Binding-site contacts:
Ligand atom OAT contacts residue THR32 of chain 1.B at 3.5 Å (h-bond).
Ligand atom CAS contacts residue THR32 of chain 1.B at 3.6 Å.
Ligand atom OAT contacts residue GLN370 of chain 1.A at 3.6 Å (h-bond).
Ligand atom CAG contacts residue GLN370 of chain 1.A at 3.5 Å.
Ligand atom CAC contacts residue HIS25 of chain 1.A at 3.7 Å.
Ligand atom CAR contacts residue TYR33 of chain 1.B at 3.4 Å (hydrophobic).
Ligand atom NAI contacts residue TYR149 of chain 1.B at 3.3 Å.
Ligand atom CAE contacts residue THR32 of chain 1.B at 3.3 Å.
Ligand atom NAI contacts residue GLN370 of chain 1.B at 2.7 Å (h-bond).
Ligand atom CAR contacts residue HIS25 of chain 1.B at 3.7 Å.
Ligand atom OAH contacts residue TYR149 of chain 1.A at 3.3 Å.
Ligand atom CAQ contacts residue TYR33 of chain 1.B at 3.6 Å (hydrophobic).
Ligand atom CAL contacts residue TYR33 of chain 1.B at 3.7 Å (hydrophobic).
Ligand atom CAC contacts residue THR32 of chain 1.A at 3.5 Å.
Ligand atom CAF contacts residue TYR33 of chain 1.A at 3.5 Å (hydrophobic).
Ligand atom CAD contacts residue HIS25 of chain 1.A at 3.7 Å.
Ligand atom OAB contacts residue THR32 of chain 1.A at 3.2 Å (h-bond).
Ligand atom CAS contacts residue GLN370 of chain 1.A at 3.6 Å.
Ligand atom CAQ contacts residue TYR149 of chain 1.B at 3.5 Å (hydrophobic).
Ligand atom CAP contacts residue GLN370 of chain 1.B at 3.5 Å.
Ligand atom OAH contacts residue TYR33 of chain 1.A at 3.3 Å.
Ligand atom NAN contacts residue TYR149 of chain 1.A at 3.2 Å.
Ligand atom CAD contacts residue TYR33 of chain 1.A at 3.4 Å (hydrophobic).
Ligand atom NAN contacts residue GLN370 of chain 1.A at 2.7 Å (h-bond).
Ligand atom OAH contacts residue GLN370 of chain 1.A at 3.3 Å.
Ligand atom OAT contacts residue HIS25 of chain 1.B at 3.1 Å.
Ligand atom CAS contacts residue TYR149 of chain 1.A at 3.5 Å (hydrophobic).
Ligand atom OAT contacts residue ASN147 of chain 1.A at 3.1 Å.
Ligand atom OAB contacts residue HIS25 of chain 1.A at 3.2 Å.
Ligand atom OAB contacts residue ASN147 of chain 1.B at 3.2 Å.
Ligand atom OAO contacts residue TYR33 of chain 1.B at 3.5 Å.
Ligand atom CAC contacts residue GLN370 of chain 1.B at 3.7 Å.
Ligand atom CAS contacts residue HIS25 of chain 1.B at 3.6 Å.
Ligand atom CAK contacts residue TYR33 of chain 1.A at 3.6 Å (hydrophobic).
Ligand atom CAD contacts residue THR32 of chain 1.A at 3.4 Å.
Ligand atom OAO contacts residue TYR149 of chain 1.B at 3.2 Å.
Ligand atom CAG contacts residue TYR149 of chain 1.A at 3.5 Å (hydrophobic).
Ligand atom OAO contacts residue GLN370 of chain 1.B at 3.1 Å.
Ligand atom CAP contacts residue TYR149 of chain 1.B at 3.3 Å (hydrophobic).
Ligand atom CAR contacts residue THR32 of chain 1.B at 3.3 Å.

This protein binds this small molecule.
Small molecule (SMILES): C[C@H](CN1CC(=O)NC(=O)C1)N1CC(=O)NC(=O)C1

Sequence of chain 1.A:
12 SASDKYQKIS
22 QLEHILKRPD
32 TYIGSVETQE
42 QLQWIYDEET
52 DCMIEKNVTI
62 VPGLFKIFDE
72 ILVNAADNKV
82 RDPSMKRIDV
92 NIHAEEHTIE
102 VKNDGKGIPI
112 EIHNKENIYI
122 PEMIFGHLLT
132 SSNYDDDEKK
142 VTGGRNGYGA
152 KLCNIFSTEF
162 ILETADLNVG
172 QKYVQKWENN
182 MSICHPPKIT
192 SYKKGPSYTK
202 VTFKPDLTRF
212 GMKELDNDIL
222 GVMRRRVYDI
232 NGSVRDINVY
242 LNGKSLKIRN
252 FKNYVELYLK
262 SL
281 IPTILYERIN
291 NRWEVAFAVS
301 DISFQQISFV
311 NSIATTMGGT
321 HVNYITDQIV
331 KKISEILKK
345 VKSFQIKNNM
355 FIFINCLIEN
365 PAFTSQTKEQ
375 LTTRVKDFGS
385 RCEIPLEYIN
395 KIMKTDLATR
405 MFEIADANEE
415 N

Sequence of chain 1.B:
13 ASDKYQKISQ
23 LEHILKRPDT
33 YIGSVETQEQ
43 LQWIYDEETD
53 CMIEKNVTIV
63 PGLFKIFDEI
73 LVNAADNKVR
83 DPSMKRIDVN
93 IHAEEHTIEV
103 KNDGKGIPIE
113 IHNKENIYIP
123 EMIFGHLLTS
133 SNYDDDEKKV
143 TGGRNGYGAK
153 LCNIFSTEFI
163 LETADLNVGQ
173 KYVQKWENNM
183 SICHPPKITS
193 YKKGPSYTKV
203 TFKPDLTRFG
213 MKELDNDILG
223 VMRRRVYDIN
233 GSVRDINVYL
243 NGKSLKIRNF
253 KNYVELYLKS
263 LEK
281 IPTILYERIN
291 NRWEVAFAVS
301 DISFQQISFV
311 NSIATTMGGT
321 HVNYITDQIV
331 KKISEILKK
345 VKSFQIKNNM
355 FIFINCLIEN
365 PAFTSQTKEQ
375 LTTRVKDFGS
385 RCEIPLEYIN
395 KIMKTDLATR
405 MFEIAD